The protein below binds the small molecule below.
Small molecule (SMILES): O=C(O)[C@H]1O[C@H](O[P](=O)(O)O[P](=O)(O)OC[C@H]2O[C@@H](n3ccc(=O)[nH]c3=O)[C@H](O)[C@@H]2O)[C@H](O)[C@@H](O)[C@@H]1O

Binding-site contacts:
Ligand atom O4D contacts residue ILE232 of chain 1.C at 3.6 Å.
Ligand atom O4 contacts residue LYS268 of chain 1.C at 3.0 Å (salt-bridge).
Ligand atom O2D contacts residue PHE339 of chain 1.C at 3.5 Å (h-bond).
Ligand atom O2' contacts residue ARG261 of chain 1.D at 2.8 Å (salt-bridge).
Ligand atom O4' contacts residue LEU164 of chain 1.C at 2.6 Å (h-bond).
Ligand atom O5' contacts residue CYS277 of chain 1.C at 3.5 Å.
Ligand atom C3D contacts residue PHE339 of chain 1.C at 3.6 Å (hydrophobic).
Ligand atom C3' contacts residue LEU164 of chain 1.C at 3.6 Å (hydrophobic).
Ligand atom O2A contacts residue PHE278 of chain 1.C at 3.2 Å.
Ligand atom C4' contacts residue LYS221 of chain 1.C at 3.4 Å.
Ligand atom C6' contacts residue CYS277 of chain 1.C at 3.2 Å (hydrophobic).
Ligand atom C5D contacts residue GLY274 of chain 1.C at 3.5 Å.
Ligand atom O2D contacts residue ARG443 of chain 1.C at 2.9 Å (salt-bridge).
Ligand atom C4' contacts residue LEU164 of chain 1.C at 3.3 Å (hydrophobic).
Ligand atom O3A contacts residue LYS340 of chain 1.C at 3.1 Å (salt-bridge).
Ligand atom O4 contacts residue PHE266 of chain 1.C at 3.2 Å.
Ligand atom O'Q contacts residue LEU164 of chain 1.C at 3.4 Å (h-bond).
Ligand atom O4D contacts residue PHE273 of chain 1.C at 3.5 Å.
Ligand atom O'Q contacts residue CYS277 of chain 1.C at 3.0 Å (h-bond).
Ligand atom O2A contacts residue PHE266 of chain 1.C at 3.4 Å.
Ligand atom O1A contacts residue LYS340 of chain 1.C at 3.4 Å (salt-bridge).
Ligand atom C6' contacts residue LYS221 of chain 1.C at 3.5 Å.
Ligand atom C6' contacts residue GLU162 of chain 1.C at 3.5 Å.
Ligand atom O3D contacts residue GLY274 of chain 1.C at 2.8 Å (h-bond).
Ligand atom O2 contacts residue ARG443 of chain 1.C at 3.6 Å (salt-bridge).
Ligand atom N3 contacts residue LYS268 of chain 1.C at 2.9 Å (salt-bridge).
Ligand atom O2B contacts residue GLU166 of chain 1.C at 3.0 Å (salt-bridge).
Ligand atom O4' contacts residue PHE163 of chain 1.C at 3.4 Å.
Ligand atom O'P contacts residue CYS277 of chain 1.C at 3.5 Å.
Ligand atom C1' contacts residue PHE278 of chain 1.C at 3.6 Å (hydrophobic).
Ligand atom O2 contacts residue SER270 of chain 1.C at 2.7 Å (h-bond).
Ligand atom O'Q contacts residue GLU162 of chain 1.C at 2.9 Å (salt-bridge).
Ligand atom C5' contacts residue LEU164 of chain 1.C at 3.2 Å (hydrophobic).
Ligand atom O4 contacts residue LEU267 of chain 1.C at 3.6 Å (h-bond).
Ligand atom O'P contacts residue LYS221 of chain 1.C at 2.9 Å (salt-bridge).
Ligand atom C4D contacts residue GLY274 of chain 1.C at 3.4 Å.
Ligand atom O'P contacts residue ASN225 of chain 1.C at 2.7 Å (h-bond).
Ligand atom O3' contacts residue ARG261 of chain 1.D at 2.9 Å (salt-bridge).
Ligand atom O4' contacts residue LYS221 of chain 1.C at 2.9 Å (salt-bridge).
Ligand atom O3D contacts residue PHE339 of chain 1.C at 2.9 Å (h-bond).

Sequence of chain 1.D:
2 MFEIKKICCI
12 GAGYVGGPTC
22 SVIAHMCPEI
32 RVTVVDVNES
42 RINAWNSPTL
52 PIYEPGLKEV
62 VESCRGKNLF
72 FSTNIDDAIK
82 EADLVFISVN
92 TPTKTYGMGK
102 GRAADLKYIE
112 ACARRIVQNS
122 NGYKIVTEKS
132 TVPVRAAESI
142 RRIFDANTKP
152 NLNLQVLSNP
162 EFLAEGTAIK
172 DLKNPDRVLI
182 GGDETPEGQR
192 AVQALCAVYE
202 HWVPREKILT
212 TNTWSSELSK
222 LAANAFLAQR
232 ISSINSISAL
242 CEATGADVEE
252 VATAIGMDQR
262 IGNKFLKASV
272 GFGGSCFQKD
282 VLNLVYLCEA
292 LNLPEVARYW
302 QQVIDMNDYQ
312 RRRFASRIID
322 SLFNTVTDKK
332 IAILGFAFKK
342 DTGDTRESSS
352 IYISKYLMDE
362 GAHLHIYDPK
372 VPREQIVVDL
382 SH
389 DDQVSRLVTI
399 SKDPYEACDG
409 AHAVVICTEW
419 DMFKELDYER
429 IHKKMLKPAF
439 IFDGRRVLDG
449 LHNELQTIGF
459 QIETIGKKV

Sequence of chain 1.C:
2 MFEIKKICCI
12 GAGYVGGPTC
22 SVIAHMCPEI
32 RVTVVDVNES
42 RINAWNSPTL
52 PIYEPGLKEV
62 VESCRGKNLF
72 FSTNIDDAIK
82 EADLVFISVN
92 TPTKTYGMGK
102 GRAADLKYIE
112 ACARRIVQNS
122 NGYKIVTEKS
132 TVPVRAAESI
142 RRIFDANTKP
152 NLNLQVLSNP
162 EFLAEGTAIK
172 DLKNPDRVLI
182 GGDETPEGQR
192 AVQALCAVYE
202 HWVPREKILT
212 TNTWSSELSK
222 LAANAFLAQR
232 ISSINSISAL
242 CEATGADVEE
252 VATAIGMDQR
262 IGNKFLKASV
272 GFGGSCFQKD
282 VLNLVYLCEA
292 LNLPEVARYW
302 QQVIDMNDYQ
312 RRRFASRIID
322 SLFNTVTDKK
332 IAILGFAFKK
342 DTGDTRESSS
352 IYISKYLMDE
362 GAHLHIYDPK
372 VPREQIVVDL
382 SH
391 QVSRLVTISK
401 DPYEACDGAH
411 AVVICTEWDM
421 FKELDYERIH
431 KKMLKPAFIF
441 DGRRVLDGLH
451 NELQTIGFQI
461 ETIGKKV